This small molecule binds to this protein.
Small molecule (SMILES): CC(=O)N[C@@H]1[C@@H](O)[C@H](O)[C@@H](CO)O[C@H]1O

Binding-site contacts:
Ligand atom C8 contacts residue ASN73 of chain 1.C at 4.4 Å.
Ligand atom C7 contacts residue ASN73 of chain 1.C at 3.2 Å.
Ligand atom C4 contacts residue ASN73 of chain 1.C at 4.2 Å.
Ligand atom N2 contacts residue ASN73 of chain 1.C at 3.0 Å (h-bond).
Ligand atom C2 contacts residue ASN73 of chain 1.C at 2.5 Å.
Ligand atom C5 contacts residue ASN73 of chain 1.C at 3.6 Å.
Ligand atom C1 contacts residue ASN73 of chain 1.C at 1.4 Å.
Ligand atom O7 contacts residue ASN73 of chain 1.C at 3.0 Å (h-bond).
Ligand atom O5 contacts residue ASN73 of chain 1.C at 2.3 Å (h-bond).
Ligand atom C3 contacts residue ASN73 of chain 1.C at 3.8 Å.

Sequence of chain 1.C:
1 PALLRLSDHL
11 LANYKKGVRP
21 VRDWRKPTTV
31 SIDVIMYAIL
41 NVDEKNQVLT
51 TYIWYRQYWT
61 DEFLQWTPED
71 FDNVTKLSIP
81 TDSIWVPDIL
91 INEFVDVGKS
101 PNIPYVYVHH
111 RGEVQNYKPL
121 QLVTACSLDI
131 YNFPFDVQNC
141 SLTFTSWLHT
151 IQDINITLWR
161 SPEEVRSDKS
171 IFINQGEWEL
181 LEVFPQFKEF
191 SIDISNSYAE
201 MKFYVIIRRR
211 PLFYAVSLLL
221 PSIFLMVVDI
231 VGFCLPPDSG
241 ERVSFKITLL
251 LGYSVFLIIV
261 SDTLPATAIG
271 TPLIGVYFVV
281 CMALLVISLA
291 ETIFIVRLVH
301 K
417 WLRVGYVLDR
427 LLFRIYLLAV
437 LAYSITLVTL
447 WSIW